A small-molecule ligand and the protein it binds are described below.
Small molecule (SMILES): Nc1ccn([C@H]2C[C@H](O)[C@@H](COP(=O)(O)O)O2)c(=O)n1

Sequence of chain 1.X:
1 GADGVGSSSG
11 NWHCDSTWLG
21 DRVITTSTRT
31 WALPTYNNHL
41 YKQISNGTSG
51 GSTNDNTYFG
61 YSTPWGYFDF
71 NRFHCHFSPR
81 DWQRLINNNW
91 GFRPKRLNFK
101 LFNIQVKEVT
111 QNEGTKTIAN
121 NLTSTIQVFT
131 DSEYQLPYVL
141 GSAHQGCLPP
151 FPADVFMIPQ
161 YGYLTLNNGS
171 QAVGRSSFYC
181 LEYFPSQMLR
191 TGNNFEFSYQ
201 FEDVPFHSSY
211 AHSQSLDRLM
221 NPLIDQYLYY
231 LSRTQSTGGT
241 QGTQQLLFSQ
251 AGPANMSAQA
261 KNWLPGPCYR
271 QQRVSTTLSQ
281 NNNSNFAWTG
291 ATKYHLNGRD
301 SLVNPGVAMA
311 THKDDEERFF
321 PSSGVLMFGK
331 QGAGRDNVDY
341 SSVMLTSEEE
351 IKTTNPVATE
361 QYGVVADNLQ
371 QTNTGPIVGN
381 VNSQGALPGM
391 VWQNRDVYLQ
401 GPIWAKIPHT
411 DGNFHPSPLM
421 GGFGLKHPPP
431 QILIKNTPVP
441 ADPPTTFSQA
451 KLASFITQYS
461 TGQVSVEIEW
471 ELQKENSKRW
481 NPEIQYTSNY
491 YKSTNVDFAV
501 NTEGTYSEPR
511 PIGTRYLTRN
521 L

Binding-site contacts:
Ligand atom O3' contacts residue DA1 of chain 1.DD at 1.6 Å.
Ligand atom C5' contacts residue DA1 of chain 1.DD at 3.6 Å.
Ligand atom C2' contacts residue PRO205 of chain 1.X at 4.5 Å (hydrophobic).
Ligand atom O3' contacts residue PRO205 of chain 1.X at 4.1 Å.
Ligand atom C2' contacts residue DA1 of chain 1.DD at 3.7 Å.
Ligand atom C3' contacts residue DA1 of chain 1.DD at 2.6 Å.
Ligand atom C4' contacts residue DA1 of chain 1.DD at 3.7 Å.
Ligand atom O5' contacts residue DA1 of chain 1.DD at 3.9 Å.